Sequence of chain 36.E:
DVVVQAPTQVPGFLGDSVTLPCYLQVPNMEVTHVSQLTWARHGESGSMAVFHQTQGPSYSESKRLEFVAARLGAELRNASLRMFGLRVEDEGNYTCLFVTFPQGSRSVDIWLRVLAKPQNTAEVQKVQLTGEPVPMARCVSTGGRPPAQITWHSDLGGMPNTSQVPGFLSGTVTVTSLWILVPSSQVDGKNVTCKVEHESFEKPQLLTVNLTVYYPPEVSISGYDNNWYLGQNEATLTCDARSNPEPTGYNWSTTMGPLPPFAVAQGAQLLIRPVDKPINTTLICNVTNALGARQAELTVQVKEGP

Binding-site contacts:
Ligand atom C8 contacts residue ASN120 of chain 36.E at 4.1 Å.
Ligand atom C1 contacts residue ASN120 of chain 36.E at 1.4 Å.
Ligand atom O3 contacts residue TRP138 of chain 36.E at 3.5 Å.
Ligand atom N2 contacts residue ASN120 of chain 36.E at 3.0 Å (h-bond).
Ligand atom N2 contacts residue TRP138 of chain 36.E at 3.7 Å.
Ligand atom C5 contacts residue ASN120 of chain 36.E at 3.6 Å.
Ligand atom O7 contacts residue ASN120 of chain 36.E at 4.4 Å.
Ligand atom O5 contacts residue ASN120 of chain 36.E at 2.4 Å (h-bond).
Ligand atom C8 contacts residue GLY119 of chain 36.E at 3.9 Å.
Ligand atom C7 contacts residue TRP138 of chain 36.E at 4.3 Å (hydrophobic).
Ligand atom C5 contacts residue TRP138 of chain 36.E at 3.5 Å (hydrophobic).
Ligand atom C3 contacts residue ASN120 of chain 36.E at 3.9 Å.
Ligand atom O4 contacts residue TRP138 of chain 36.E at 3.1 Å.
Ligand atom O5 contacts residue ASN120 of chain 36.E at 4.0 Å.
Ligand atom C2 contacts residue TRP138 of chain 36.E at 3.8 Å (hydrophobic).
Ligand atom C4 contacts residue ASN120 of chain 36.E at 4.2 Å.
Ligand atom C3 contacts residue TRP138 of chain 36.E at 2.9 Å (hydrophobic).
Ligand atom C5 contacts residue ASN120 of chain 36.E at 3.9 Å.
Ligand atom O5 contacts residue TRP138 of chain 36.E at 4.3 Å.
Ligand atom C4 contacts residue TRP138 of chain 36.E at 3.3 Å (hydrophobic).
Ligand atom C2 contacts residue ASN120 of chain 36.E at 2.6 Å.
Ligand atom C1 contacts residue TRP138 of chain 36.E at 3.9 Å (hydrophobic).
Ligand atom C7 contacts residue ASN120 of chain 36.E at 3.8 Å.
Ligand atom O7 contacts residue TRP138 of chain 36.E at 3.8 Å.
Ligand atom C6 contacts residue ASN120 of chain 36.E at 3.0 Å.
Ligand atom C8 contacts residue TRP138 of chain 36.E at 4.0 Å (hydrophobic).

The protein below binds the small molecule below.
Small molecule (SMILES): CC(=O)N[C@H]1[C@H](O[C@H]2[C@H](O)[C@@H](NC(C)=O)CO[C@@H]2CO[C@@H]2O[C@@H](C)[C@@H](O)[C@@H](O)[C@@H]2O)O[C@H](CO)[C@@H](O[C@@H]2O[C@H](CO)[C@@H](O)[C@H](O[C@@H]3O[C@H](CO)[C@@H](O)[C@H](O)[C@@H]3O)[C@@H]2O)[C@@H]1O